The protein below binds the small molecule below.
Small molecule (SMILES): CN(Cc1cnc2nc(N)nc(N)c2n1)c1ccc(C(=O)N[C@@H](CCC(=O)O)C(=O)O)cc1

Binding-site contacts:
Ligand atom C4 contacts residue NDP1 of chain 1.V at 3.1 Å.
Ligand atom O1 contacts residue ARG70 of chain 1.E at 2.6 Å (salt-bridge).
Ligand atom NA4 contacts residue PHE36 of chain 1.E at 3.4 Å.
Ligand atom C16 contacts residue PHE36 of chain 1.E at 3.4 Å (hydrophobic).
Ligand atom N8 contacts residue ASP32 of chain 1.E at 3.4 Å (salt-bridge).
Ligand atom N5 contacts residue NDP1 of chain 1.V at 3.4 Å (h-bond).
Ligand atom CT contacts residue SER37 of chain 1.E at 3.6 Å.
Ligand atom CM contacts residue THR58 of chain 1.E at 3.5 Å.
Ligand atom C4 contacts residue VAL9 of chain 1.E at 3.6 Å (hydrophobic).
Ligand atom N3 contacts residue ALA11 of chain 1.E at 3.6 Å.
Ligand atom NA4 contacts residue VAL9 of chain 1.E at 2.7 Å (h-bond).
Ligand atom NA2 contacts residue VAL10 of chain 1.E at 3.4 Å (h-bond).
Ligand atom O2 contacts residue SER37 of chain 1.E at 3.3 Å (h-bond).
Ligand atom N3 contacts residue VAL9 of chain 1.E at 3.3 Å.
Ligand atom O2 contacts residue ARG70 of chain 1.E at 2.9 Å (salt-bridge).
Ligand atom C4 contacts residue PHE36 of chain 1.E at 3.4 Å (hydrophobic).
Ligand atom N8 contacts residue LEU33 of chain 1.E at 3.6 Å.
Ligand atom N3 contacts residue NDP1 of chain 1.V at 3.7 Å.
Ligand atom NA2 contacts residue THR134 of chain 1.E at 3.1 Å (h-bond).
Ligand atom C8A contacts residue ASP32 of chain 1.E at 3.6 Å.
Ligand atom C15 contacts residue PHE36 of chain 1.E at 3.5 Å (hydrophobic).
Ligand atom NA4 contacts residue CYS113 of chain 1.E at 3.3 Å.
Ligand atom CT contacts residue ARG70 of chain 1.E at 3.2 Å.
Ligand atom C2 contacts residue ALA11 of chain 1.E at 3.5 Å (hydrophobic).
Ligand atom N10 contacts residue ILE62 of chain 1.E at 3.7 Å.
Ligand atom N1 contacts residue ALA11 of chain 1.E at 3.4 Å.
Ligand atom N1 contacts residue ASP32 of chain 1.E at 2.8 Å (salt-bridge).
Ligand atom NA4 contacts residue TYR119 of chain 1.E at 3.5 Å (h-bond).
Ligand atom C8A contacts residue NDP1 of chain 1.V at 3.5 Å.
Ligand atom C2 contacts residue VAL10 of chain 1.E at 3.6 Å (hydrophobic).
Ligand atom NA4 contacts residue NDP1 of chain 1.V at 3.5 Å (h-bond).
Ligand atom C7 contacts residue LEU25 of chain 1.E at 3.5 Å (hydrophobic).
Ligand atom C4A contacts residue NDP1 of chain 1.V at 3.0 Å.
Ligand atom NA2 contacts residue ASP32 of chain 1.E at 2.9 Å (salt-bridge).
Ligand atom C2 contacts residue ASP32 of chain 1.E at 3.5 Å.
Ligand atom N3 contacts residue VAL10 of chain 1.E at 3.3 Å (h-bond).
Ligand atom NA2 contacts residue ALA11 of chain 1.E at 3.5 Å.
Ligand atom OE2 contacts residue LEU33 of chain 1.E at 3.6 Å.
Ligand atom C14 contacts residue ILE62 of chain 1.E at 3.6 Å (hydrophobic).
Ligand atom O1 contacts residue SER37 of chain 1.E at 3.5 Å.

Sequence of chain 1.E:
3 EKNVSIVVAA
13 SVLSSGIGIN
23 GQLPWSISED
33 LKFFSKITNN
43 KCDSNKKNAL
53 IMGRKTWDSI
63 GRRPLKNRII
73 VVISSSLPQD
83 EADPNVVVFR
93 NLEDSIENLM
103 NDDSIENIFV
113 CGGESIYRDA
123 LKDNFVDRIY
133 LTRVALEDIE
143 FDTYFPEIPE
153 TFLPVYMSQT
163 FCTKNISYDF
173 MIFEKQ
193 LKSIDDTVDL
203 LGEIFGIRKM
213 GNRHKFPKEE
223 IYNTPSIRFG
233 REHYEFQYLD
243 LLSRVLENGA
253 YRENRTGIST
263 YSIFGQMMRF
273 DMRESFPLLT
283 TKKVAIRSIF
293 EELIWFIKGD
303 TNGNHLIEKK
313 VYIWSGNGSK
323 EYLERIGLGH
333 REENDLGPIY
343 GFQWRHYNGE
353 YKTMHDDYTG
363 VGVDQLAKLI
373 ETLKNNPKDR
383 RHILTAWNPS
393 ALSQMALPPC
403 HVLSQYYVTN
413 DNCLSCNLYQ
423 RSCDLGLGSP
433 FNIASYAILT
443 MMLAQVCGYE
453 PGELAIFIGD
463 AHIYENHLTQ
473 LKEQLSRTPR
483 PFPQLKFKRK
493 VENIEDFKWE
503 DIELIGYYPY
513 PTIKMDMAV